Binding-site contacts:
Ligand atom N2 contacts residue THR147 of chain 3.A at 3.7 Å.
Ligand atom C1 contacts residue ASN148 of chain 3.A at 3.3 Å.
Ligand atom C8 contacts residue ASN145 of chain 3.A at 3.8 Å.
Ligand atom C6 contacts residue GLY149 of chain 3.A at 3.9 Å.
Ligand atom C7 contacts residue THR147 of chain 3.A at 4.3 Å.
Ligand atom C7 contacts residue ASN145 of chain 3.A at 3.9 Å.
Ligand atom O6 contacts residue ASN148 of chain 3.A at 3.8 Å.
Ligand atom O7 contacts residue THR147 of chain 3.A at 4.5 Å.
Ligand atom C1 contacts residue GLY149 of chain 3.A at 3.9 Å.
Ligand atom C2 contacts residue ASN145 of chain 3.A at 2.1 Å.
Ligand atom C5 contacts residue ASN145 of chain 3.A at 3.6 Å.
Ligand atom C1 contacts residue ASN145 of chain 3.A at 1.4 Å.
Ligand atom O6 contacts residue GLY149 of chain 3.A at 3.0 Å (h-bond).
Ligand atom N2 contacts residue ASN145 of chain 3.A at 2.8 Å (h-bond).
Ligand atom O5 contacts residue ASN148 of chain 3.A at 3.2 Å (h-bond).
Ligand atom C5 contacts residue GLY149 of chain 3.A at 4.1 Å.
Ligand atom C3 contacts residue ASN145 of chain 3.A at 3.5 Å.
Ligand atom O5 contacts residue ASN145 of chain 3.A at 2.3 Å (h-bond).
Ligand atom O6 contacts residue ASN150 of chain 3.A at 3.8 Å.
Ligand atom C4 contacts residue ASN145 of chain 3.A at 4.0 Å.
Ligand atom C5 contacts residue ASN148 of chain 3.A at 4.0 Å.
Ligand atom O5 contacts residue GLY149 of chain 3.A at 3.1 Å (h-bond).
Ligand atom O3 contacts residue ASN145 of chain 3.A at 4.3 Å.

A protein and the small-molecule ligand that binds it are described below.
Small molecule (SMILES): CC(=O)N[C@H]1[C@@H](O[C@H]2[C@H](O)[C@@H](NC(C)=O)CO[C@@H]2CO)O[C@H](CO)[C@@H](O)[C@@H]1O

Sequence of chain 3.A:
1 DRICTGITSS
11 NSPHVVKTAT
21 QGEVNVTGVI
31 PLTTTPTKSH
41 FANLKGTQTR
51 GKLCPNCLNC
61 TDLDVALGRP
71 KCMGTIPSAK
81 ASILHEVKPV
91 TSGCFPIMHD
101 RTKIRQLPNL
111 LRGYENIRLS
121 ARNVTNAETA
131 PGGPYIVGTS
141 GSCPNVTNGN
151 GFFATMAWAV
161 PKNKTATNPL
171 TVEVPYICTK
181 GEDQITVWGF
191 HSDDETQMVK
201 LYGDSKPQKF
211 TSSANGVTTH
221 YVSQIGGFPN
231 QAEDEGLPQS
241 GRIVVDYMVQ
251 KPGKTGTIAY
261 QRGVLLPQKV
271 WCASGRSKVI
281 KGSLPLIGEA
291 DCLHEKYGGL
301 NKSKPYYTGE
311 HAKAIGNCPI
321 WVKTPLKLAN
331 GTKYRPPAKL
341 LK